A small-molecule ligand and the protein it binds are described below.
Small molecule (SMILES): Cc1ccncc1NC(=O)[C@H](C)c1cccc(Cl)c1

Binding-site contacts:
Ligand atom C4 contacts residue GLU166 of chain 1.A at 3.7 Å.
Ligand atom C5 contacts residue PHE140 of chain 1.A at 3.0 Å (hydrophobic).
Ligand atom N contacts residue CYS145 of chain 1.A at 3.6 Å.
Ligand atom N1 contacts residue PHE140 of chain 1.A at 3.7 Å.
Ligand atom C5 contacts residue HIS163 of chain 1.A at 3.9 Å.
Ligand atom O contacts residue MET165 of chain 1.A at 3.6 Å.
Ligand atom C6 contacts residue LEU141 of chain 1.A at 3.5 Å (hydrophobic).
Ligand atom O contacts residue GLU166 of chain 1.A at 3.2 Å (salt-bridge).
Ligand atom C7 contacts residue LEU141 of chain 1.A at 4.0 Å (hydrophobic).
Ligand atom CL contacts residue MET165 of chain 1.A at 3.9 Å.
Ligand atom C11 contacts residue MET49 of chain 1.A at 3.7 Å (hydrophobic).
Ligand atom C10 contacts residue GLN189 of chain 1.A at 3.5 Å.
Ligand atom C6 contacts residue GLU166 of chain 1.A at 3.5 Å.
Ligand atom C12 contacts residue ARG188 of chain 1.A at 3.9 Å.
Ligand atom C4 contacts residue CYS145 of chain 1.A at 3.9 Å (hydrophobic).
Ligand atom C7 contacts residue ASN142 of chain 1.A at 3.8 Å.
Ligand atom C12 contacts residue MET165 of chain 1.A at 3.7 Å (hydrophobic).
Ligand atom O contacts residue HIS164 of chain 1.A at 4.0 Å.
Ligand atom C14 contacts residue HIS41 of chain 1.A at 3.6 Å.
Ligand atom C14 contacts residue HIS164 of chain 1.A at 3.3 Å.
Ligand atom C12 contacts residue MET49 of chain 1.A at 3.4 Å (hydrophobic).
Ligand atom C13 contacts residue MET165 of chain 1.A at 3.7 Å (hydrophobic).
Ligand atom C13 contacts residue HIS41 of chain 1.A at 4.0 Å.
Ligand atom N1 contacts residue HIS163 of chain 1.A at 2.7 Å (h-bond).
Ligand atom C6 contacts residue ASN142 of chain 1.A at 3.7 Å.
Ligand atom CL contacts residue HIS41 of chain 1.A at 3.3 Å.
Ligand atom C3 contacts residue GLU166 of chain 1.A at 4.0 Å.
Ligand atom C6 contacts residue PHE140 of chain 1.A at 3.5 Å (hydrophobic).
Ligand atom C11 contacts residue GLN189 of chain 1.A at 3.5 Å.
Ligand atom C4 contacts residue HIS163 of chain 1.A at 3.1 Å.
Ligand atom C13 contacts residue MET49 of chain 1.A at 3.6 Å (hydrophobic).
Ligand atom C5 contacts residue GLU166 of chain 1.A at 3.5 Å.
Ligand atom C5 contacts residue LEU141 of chain 1.A at 3.9 Å (hydrophobic).
Ligand atom C8 contacts residue ASN142 of chain 1.A at 3.8 Å.
Ligand atom N1 contacts residue SER144 of chain 1.A at 3.8 Å.
Ligand atom CL contacts residue HIS164 of chain 1.A at 3.7 Å.
Ligand atom CL contacts residue ASP187 of chain 1.A at 3.2 Å.
Ligand atom C7 contacts residue GLU166 of chain 1.A at 4.0 Å.
Ligand atom N1 contacts residue GLU166 of chain 1.A at 3.5 Å.
Ligand atom C13 contacts residue HIS164 of chain 1.A at 3.8 Å.

Sequence of chain 1.A:
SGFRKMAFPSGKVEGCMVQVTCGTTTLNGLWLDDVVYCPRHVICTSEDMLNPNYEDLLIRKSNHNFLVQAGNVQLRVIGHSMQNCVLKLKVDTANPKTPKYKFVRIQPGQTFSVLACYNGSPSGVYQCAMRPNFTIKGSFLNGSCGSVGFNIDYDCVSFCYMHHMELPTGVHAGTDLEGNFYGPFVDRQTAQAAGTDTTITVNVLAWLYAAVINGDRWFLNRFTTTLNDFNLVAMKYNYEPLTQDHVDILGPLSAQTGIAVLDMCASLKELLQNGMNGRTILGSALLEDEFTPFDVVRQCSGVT